A small-molecule ligand and the protein it binds are described below.
Small molecule (SMILES): CSCC[C@H](NC(=O)[C@@H]1CCCN1C(=O)[C@H](CC(C)C)NC(=O)[C@H](CC(C)C)NC(=O)[C@H](CCCCN)NC(=O)[C@H](C)NC(=O)[C@H](CCCCN)NC(=O)[C@@H](N)CCCN=C(N)N)C(=O)N[C@@H](CCC(=O)O)C(=O)N[C@@H](CCC(=O)O)C(=O)N[C@@H](C)C(=O)N[C@@H](CC(C)C)C(=O)N[C@@H](CC(C)C)C(=O)N1CCC[C@H]1C=O

Sequence of chain 6.N:
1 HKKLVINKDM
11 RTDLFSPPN

Sequence of chain 6.E:
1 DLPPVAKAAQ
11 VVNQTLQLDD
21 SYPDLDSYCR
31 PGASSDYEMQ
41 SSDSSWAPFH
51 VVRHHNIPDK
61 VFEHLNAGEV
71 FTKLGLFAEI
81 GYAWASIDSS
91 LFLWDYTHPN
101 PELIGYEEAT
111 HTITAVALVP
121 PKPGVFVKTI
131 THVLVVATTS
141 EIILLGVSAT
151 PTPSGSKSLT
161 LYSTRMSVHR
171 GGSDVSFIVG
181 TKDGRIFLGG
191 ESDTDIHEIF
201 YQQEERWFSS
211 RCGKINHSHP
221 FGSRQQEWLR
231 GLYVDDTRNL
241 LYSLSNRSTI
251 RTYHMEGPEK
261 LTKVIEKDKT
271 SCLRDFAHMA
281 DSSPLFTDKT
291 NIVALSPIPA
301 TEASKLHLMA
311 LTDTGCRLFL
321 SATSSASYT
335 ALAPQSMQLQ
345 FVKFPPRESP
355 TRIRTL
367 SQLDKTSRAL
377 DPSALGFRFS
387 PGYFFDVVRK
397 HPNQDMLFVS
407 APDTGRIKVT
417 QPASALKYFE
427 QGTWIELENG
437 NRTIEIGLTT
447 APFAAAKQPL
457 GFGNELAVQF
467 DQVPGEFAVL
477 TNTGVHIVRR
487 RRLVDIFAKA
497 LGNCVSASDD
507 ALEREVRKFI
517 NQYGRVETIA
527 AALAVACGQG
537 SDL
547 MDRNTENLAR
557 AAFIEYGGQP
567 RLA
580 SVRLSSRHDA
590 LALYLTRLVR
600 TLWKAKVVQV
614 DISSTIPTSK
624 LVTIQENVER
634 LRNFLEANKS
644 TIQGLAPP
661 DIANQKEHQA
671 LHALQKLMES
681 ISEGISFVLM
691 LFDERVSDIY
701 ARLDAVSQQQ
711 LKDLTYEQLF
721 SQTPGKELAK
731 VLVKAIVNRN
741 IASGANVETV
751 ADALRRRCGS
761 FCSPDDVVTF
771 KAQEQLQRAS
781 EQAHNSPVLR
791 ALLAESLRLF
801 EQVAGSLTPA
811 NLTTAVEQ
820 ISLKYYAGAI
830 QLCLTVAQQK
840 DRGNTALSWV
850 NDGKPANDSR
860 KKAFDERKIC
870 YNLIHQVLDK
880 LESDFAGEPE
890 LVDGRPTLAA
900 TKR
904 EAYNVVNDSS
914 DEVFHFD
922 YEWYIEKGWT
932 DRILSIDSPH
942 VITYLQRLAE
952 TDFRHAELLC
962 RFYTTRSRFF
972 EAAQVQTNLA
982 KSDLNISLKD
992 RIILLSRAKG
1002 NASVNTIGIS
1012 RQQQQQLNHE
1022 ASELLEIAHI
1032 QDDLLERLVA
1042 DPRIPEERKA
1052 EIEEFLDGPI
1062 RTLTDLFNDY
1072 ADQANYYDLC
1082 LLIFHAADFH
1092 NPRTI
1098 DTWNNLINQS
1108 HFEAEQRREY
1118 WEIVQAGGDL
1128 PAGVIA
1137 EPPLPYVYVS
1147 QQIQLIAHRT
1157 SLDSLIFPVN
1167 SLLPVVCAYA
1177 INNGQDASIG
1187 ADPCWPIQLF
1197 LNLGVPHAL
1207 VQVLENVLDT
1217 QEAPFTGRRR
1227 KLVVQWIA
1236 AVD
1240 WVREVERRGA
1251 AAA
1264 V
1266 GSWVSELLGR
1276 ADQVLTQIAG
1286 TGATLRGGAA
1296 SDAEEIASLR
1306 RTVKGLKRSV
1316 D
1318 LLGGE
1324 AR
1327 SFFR

Binding-site contacts:
Ligand atom CB contacts residue VAL125 of chain 6.E at 3.3 Å (hydrophobic).
Ligand atom N contacts residue LEU161 of chain 6.E at 3.2 Å (h-bond).
Ligand atom NE contacts residue CYS1079 of chain 6.B at 2.9 Å.
Ligand atom N contacts residue ASP1071 of chain 6.B at 2.4 Å (salt-bridge).
Ligand atom CB contacts residue LYS8 of chain 6.N at 2.6 Å.
Ligand atom CB contacts residue PHE1066 of chain 6.B at 3.3 Å (hydrophobic).
Ligand atom CG contacts residue CYS1079 of chain 6.B at 3.1 Å (hydrophobic).
Ligand atom NH1 contacts residue CYS1079 of chain 6.B at 2.7 Å (h-bond).
Ligand atom NE contacts residue THR1097 of chain 6.B at 3.2 Å (h-bond).
Ligand atom CA contacts residue LYS8 of chain 6.N at 2.3 Å.
Ligand atom CA contacts residue ASP1071 of chain 6.B at 1.3 Å.
Ligand atom CB contacts residue ARG11 of chain 6.N at 2.1 Å.
Ligand atom CB contacts residue GLY105 of chain 6.E at 3.1 Å.
Ligand atom CD contacts residue PHE1083 of chain 6.B at 2.8 Å (hydrophobic).
Ligand atom C contacts residue ASP1071 of chain 6.B at 1.1 Å.
Ligand atom OE1 contacts residue ARG165 of chain 6.E at 2.9 Å (salt-bridge).
Ligand atom N contacts residue GLY105 of chain 6.E at 2.8 Å (h-bond).
Ligand atom NH1 contacts residue PHE1083 of chain 6.B at 1.0 Å.
Ligand atom O contacts residue LYS8 of chain 6.N at 3.0 Å.
Ligand atom N contacts residue LYS8 of chain 6.N at 1.3 Å.
Ligand atom CD contacts residue PHE1066 of chain 6.B at 2.3 Å (hydrophobic).
Ligand atom NH2 contacts residue PHE1083 of chain 6.B at 0.5 Å.
Ligand atom O contacts residue ASP1071 of chain 6.B at 1.2 Å (salt-bridge).
Ligand atom O contacts residue VAL127 of chain 6.E at 2.5 Å (h-bond).
Ligand atom CB contacts residue LYS8 of chain 6.N at 2.2 Å.
Ligand atom NE contacts residue PHE1083 of chain 6.B at 2.0 Å.
Ligand atom CZ contacts residue PHE1066 of chain 6.B at 3.3 Å (hydrophobic).
Ligand atom CB contacts residue ASP1071 of chain 6.B at 2.1 Å.
Ligand atom CA contacts residue LYS8 of chain 6.N at 2.2 Å.
Ligand atom O contacts residue LYS8 of chain 6.N at 2.8 Å.
Ligand atom NH2 contacts residue PHE1066 of chain 6.B at 3.1 Å.
Ligand atom CG contacts residue PHE1066 of chain 6.B at 3.0 Å (hydrophobic).
Ligand atom N contacts residue ARG11 of chain 6.N at 3.0 Å (salt-bridge).
Ligand atom C contacts residue LYS8 of chain 6.N at 2.1 Å.
Ligand atom NE contacts residue PHE1066 of chain 6.B at 2.9 Å.
Ligand atom O contacts residue SER163 of chain 6.E at 3.1 Å (h-bond).
Ligand atom CA contacts residue ARG11 of chain 6.N at 2.9 Å.
Ligand atom N contacts residue ASP1071 of chain 6.B at 1.9 Å (salt-bridge).
Ligand atom C contacts residue LYS8 of chain 6.N at 3.0 Å.
Ligand atom CZ contacts residue PHE1083 of chain 6.B at 0.8 Å (hydrophobic).

Sequence of chain 6.B:
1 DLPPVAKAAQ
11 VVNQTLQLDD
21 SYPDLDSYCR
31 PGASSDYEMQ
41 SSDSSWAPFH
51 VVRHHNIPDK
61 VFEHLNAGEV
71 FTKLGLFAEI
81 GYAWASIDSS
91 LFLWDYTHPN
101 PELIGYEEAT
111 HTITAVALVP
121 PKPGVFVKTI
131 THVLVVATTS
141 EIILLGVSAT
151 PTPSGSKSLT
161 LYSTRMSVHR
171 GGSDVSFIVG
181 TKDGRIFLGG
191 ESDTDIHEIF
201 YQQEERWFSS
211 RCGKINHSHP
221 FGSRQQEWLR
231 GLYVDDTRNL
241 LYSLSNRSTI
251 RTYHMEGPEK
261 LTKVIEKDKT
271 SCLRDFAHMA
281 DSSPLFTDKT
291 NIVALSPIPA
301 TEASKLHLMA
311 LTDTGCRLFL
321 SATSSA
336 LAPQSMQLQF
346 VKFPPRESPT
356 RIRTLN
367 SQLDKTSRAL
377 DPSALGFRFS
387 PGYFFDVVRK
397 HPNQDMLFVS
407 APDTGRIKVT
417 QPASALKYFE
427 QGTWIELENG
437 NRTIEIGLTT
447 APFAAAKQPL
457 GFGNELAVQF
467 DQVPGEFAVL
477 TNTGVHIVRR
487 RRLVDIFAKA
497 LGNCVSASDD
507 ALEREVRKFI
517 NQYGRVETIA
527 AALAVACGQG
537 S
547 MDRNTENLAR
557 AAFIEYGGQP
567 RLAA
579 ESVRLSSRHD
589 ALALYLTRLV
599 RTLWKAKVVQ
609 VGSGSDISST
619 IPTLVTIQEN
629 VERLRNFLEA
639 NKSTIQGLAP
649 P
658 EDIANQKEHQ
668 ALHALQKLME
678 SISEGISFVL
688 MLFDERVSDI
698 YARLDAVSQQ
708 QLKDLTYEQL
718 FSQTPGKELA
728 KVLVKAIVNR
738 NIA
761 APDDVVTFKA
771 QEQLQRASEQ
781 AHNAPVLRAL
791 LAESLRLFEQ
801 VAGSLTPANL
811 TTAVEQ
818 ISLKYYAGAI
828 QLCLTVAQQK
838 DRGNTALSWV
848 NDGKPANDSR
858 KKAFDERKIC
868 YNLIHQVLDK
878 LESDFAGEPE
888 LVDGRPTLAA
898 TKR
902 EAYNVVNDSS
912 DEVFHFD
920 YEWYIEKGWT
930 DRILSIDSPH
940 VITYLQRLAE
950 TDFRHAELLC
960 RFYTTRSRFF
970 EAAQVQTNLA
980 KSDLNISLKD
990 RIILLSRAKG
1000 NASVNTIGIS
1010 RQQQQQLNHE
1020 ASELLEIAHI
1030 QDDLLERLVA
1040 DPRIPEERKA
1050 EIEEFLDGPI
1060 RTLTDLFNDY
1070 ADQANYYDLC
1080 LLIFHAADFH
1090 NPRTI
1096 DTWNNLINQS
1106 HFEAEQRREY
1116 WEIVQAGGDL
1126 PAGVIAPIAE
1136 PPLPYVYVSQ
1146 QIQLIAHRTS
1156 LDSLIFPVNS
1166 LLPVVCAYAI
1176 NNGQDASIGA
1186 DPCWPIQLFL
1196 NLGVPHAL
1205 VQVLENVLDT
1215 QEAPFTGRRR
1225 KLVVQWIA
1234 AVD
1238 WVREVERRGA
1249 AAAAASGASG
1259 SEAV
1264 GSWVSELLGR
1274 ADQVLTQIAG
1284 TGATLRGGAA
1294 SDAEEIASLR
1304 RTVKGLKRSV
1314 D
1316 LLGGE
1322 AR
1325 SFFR